Sequence of chain 1.G:
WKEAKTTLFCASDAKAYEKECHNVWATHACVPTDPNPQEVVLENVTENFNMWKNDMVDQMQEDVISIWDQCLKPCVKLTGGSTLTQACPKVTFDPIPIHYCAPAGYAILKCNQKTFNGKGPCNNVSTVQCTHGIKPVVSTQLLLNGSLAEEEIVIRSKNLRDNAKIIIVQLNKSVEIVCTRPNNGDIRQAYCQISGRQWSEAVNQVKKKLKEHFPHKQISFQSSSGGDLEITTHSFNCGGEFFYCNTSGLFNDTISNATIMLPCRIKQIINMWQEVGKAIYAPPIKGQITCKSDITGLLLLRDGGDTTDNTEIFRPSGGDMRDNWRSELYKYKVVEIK

A small-molecule ligand and the protein it binds are described below.
Small molecule (SMILES): CC(=O)N[C@H]1[C@H](O[C@H]2[C@H](O)[C@@H](NC(C)=O)CO[C@@H]2CO)O[C@H](CO)[C@@H](O[C@@H]2O[C@H](CO[C@H]3O[C@H](CO[C@H]4O[C@H](CO)[C@@H](O)[C@H](O)[C@@H]4O)[C@@H](O)[C@H](O)[C@@H]3O)[C@@H](O)[C@H](O[C@H]3O[C@H](CO)[C@@H](O)[C@H](O)[C@@H]3O[C@H]3O[C@H](CO)[C@@H](O)[C@H](O)[C@@H]3O[C@H]3O[C@H](CO)[C@@H](O)[C@H](O)[C@@H]3O)[C@@H]2O)[C@@H]1O

Binding-site contacts:
Ligand atom C3 contacts residue LYS299 of chain 1.G at 3.4 Å.
Ligand atom O6 contacts residue LYS136 of chain 1.G at 3.1 Å (salt-bridge).
Ligand atom C5 contacts residue ASN146 of chain 1.G at 3.5 Å.
Ligand atom O5 contacts residue THR93 of chain 1.G at 4.1 Å.
Ligand atom C8 contacts residue SER300 of chain 1.G at 4.1 Å.
Ligand atom C5 contacts residue LYS299 of chain 1.G at 3.4 Å.
Ligand atom C1 contacts residue ASN146 of chain 1.G at 1.4 Å.
Ligand atom C4 contacts residue THR93 of chain 1.G at 2.9 Å.
Ligand atom C8 contacts residue LEU145 of chain 1.G at 4.0 Å (hydrophobic).
Ligand atom C7 contacts residue ASN146 of chain 1.G at 3.4 Å.
Ligand atom C6 contacts residue GLU19 of chain 1.G at 3.5 Å.
Ligand atom O7 contacts residue ASN146 of chain 1.G at 3.2 Å (h-bond).
Ligand atom C4 contacts residue LYS299 of chain 1.G at 3.7 Å.
Ligand atom C3 contacts residue ASN146 of chain 1.G at 3.9 Å.
Ligand atom O4 contacts residue GLU19 of chain 1.G at 3.2 Å (salt-bridge).
Ligand atom C5 contacts residue GLU19 of chain 1.G at 4.1 Å.
Ligand atom O5 contacts residue LYS136 of chain 1.G at 3.6 Å (salt-bridge).
Ligand atom O6 contacts residue ASP95 of chain 1.G at 3.4 Å.
Ligand atom C4 contacts residue GLU19 of chain 1.G at 3.6 Å.
Ligand atom C5 contacts residue THR93 of chain 1.G at 3.0 Å.
Ligand atom N2 contacts residue SER300 of chain 1.G at 3.3 Å (h-bond).
Ligand atom N2 contacts residue ASN146 of chain 1.G at 3.1 Å (h-bond).
Ligand atom O5 contacts residue ASN146 of chain 1.G at 2.3 Å (h-bond).
Ligand atom C5 contacts residue ASP95 of chain 1.G at 3.8 Å.
Ligand atom O4 contacts residue LYS299 of chain 1.G at 3.6 Å.
Ligand atom C8 contacts residue ASN244 of chain 1.G at 4.1 Å.
Ligand atom C6 contacts residue THR93 of chain 1.G at 3.6 Å.
Ligand atom O7 contacts residue PRO96 of chain 1.G at 3.9 Å.
Ligand atom C1 contacts residue LYS299 of chain 1.G at 3.8 Å.
Ligand atom O5 contacts residue LYS299 of chain 1.G at 4.1 Å.
Ligand atom C2 contacts residue LYS299 of chain 1.G at 4.0 Å.
Ligand atom O3 contacts residue ASP95 of chain 1.G at 3.9 Å.
Ligand atom C2 contacts residue ASN146 of chain 1.G at 2.6 Å.
Ligand atom O4 contacts residue THR93 of chain 1.G at 2.7 Å (h-bond).
Ligand atom C7 contacts residue SER300 of chain 1.G at 4.1 Å.
Ligand atom O7 contacts residue VAL138 of chain 1.G at 3.9 Å.
Ligand atom O3 contacts residue THR93 of chain 1.G at 3.6 Å (h-bond).
Ligand atom C3 contacts residue THR93 of chain 1.G at 3.0 Å.
Ligand atom C8 contacts residue VAL138 of chain 1.G at 4.0 Å (hydrophobic).
Ligand atom O3 contacts residue CYS298 of chain 1.G at 3.6 Å (h-bond).